Binding-site contacts:
Ligand atom O6 contacts residue LYS221 of chain 1.B at 3.9 Å.
Ligand atom C5 contacts residue ASN263 of chain 1.B at 3.7 Å.
Ligand atom C4 contacts residue ASN263 of chain 1.B at 4.1 Å.
Ligand atom N2 contacts residue ILE224 of chain 1.B at 4.1 Å.
Ligand atom C7 contacts residue ASN263 of chain 1.B at 3.5 Å.
Ligand atom C8 contacts residue THR265 of chain 1.B at 3.9 Å.
Ligand atom O5 contacts residue LYS221 of chain 1.B at 3.4 Å (salt-bridge).
Ligand atom O7 contacts residue ILE224 of chain 1.B at 3.3 Å.
Ligand atom C8 contacts residue ASN263 of chain 1.B at 3.4 Å.
Ligand atom O5 contacts residue ASN263 of chain 1.B at 2.4 Å (h-bond).
Ligand atom C1 contacts residue LYS221 of chain 1.B at 4.1 Å.
Ligand atom O5 contacts residue GLN262 of chain 1.B at 4.1 Å.
Ligand atom C3 contacts residue ASN263 of chain 1.B at 3.8 Å.
Ligand atom C7 contacts residue ILE224 of chain 1.B at 3.8 Å (hydrophobic).
Ligand atom O7 contacts residue ASN263 of chain 1.B at 4.5 Å.
Ligand atom C5 contacts residue LYS221 of chain 1.B at 3.3 Å.
Ligand atom C1 contacts residue ASN263 of chain 1.B at 1.4 Å.
Ligand atom N2 contacts residue ASN263 of chain 1.B at 2.9 Å (h-bond).
Ligand atom C2 contacts residue ASN263 of chain 1.B at 2.4 Å.
Ligand atom C6 contacts residue LYS221 of chain 1.B at 3.3 Å.

Sequence of chain 1.B:
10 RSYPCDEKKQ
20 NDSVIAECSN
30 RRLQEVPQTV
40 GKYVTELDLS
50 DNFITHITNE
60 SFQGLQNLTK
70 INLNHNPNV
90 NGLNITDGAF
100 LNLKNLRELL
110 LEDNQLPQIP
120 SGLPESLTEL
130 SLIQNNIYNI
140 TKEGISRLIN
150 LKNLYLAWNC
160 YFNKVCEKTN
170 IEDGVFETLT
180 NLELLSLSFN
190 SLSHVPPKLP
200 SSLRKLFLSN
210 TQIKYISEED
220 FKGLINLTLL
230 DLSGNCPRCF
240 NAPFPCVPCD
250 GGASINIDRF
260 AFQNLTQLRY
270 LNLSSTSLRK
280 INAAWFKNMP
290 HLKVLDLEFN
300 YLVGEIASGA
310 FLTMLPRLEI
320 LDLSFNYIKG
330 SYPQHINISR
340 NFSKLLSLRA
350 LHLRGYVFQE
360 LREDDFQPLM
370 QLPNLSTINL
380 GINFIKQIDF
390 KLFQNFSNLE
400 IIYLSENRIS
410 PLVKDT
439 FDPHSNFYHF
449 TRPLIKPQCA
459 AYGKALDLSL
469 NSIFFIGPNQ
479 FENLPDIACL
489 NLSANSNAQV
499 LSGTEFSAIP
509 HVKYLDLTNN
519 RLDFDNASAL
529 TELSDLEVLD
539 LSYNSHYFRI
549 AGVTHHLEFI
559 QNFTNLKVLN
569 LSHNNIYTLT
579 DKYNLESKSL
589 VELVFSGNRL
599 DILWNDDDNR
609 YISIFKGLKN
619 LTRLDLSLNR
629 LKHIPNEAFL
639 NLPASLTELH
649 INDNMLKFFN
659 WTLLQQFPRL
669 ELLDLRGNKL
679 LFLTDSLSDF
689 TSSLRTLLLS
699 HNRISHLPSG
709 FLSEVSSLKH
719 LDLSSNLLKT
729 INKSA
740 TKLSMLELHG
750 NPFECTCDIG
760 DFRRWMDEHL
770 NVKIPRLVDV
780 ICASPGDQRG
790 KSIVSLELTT

A small-molecule ligand and the protein it binds are described below.
Small molecule (SMILES): CC(=O)N[C@@H]1[C@@H](O)[C@H](O)[C@@H](CO)O[C@H]1O